Binding-site contacts:
Ligand atom O7 contacts residue ASN165 of chain 1.A at 3.8 Å.
Ligand atom C3 contacts residue ARG222 of chain 2.A at 4.2 Å.
Ligand atom C4 contacts residue ARG222 of chain 2.A at 4.2 Å.
Ligand atom C8 contacts residue PRO221 of chain 2.A at 4.2 Å (hydrophobic).
Ligand atom C5 contacts residue ASN165 of chain 1.A at 3.6 Å.
Ligand atom N2 contacts residue NAG1 of chain 1.C at 4.2 Å.
Ligand atom C3 contacts residue SER219 of chain 2.A at 4.0 Å.
Ligand atom C8 contacts residue NAG2 of chain 1.C at 4.0 Å.
Ligand atom O7 contacts residue NAG1 of chain 1.C at 3.1 Å (h-bond).
Ligand atom O3 contacts residue ASN225 of chain 2.A at 3.9 Å.
Ligand atom C8 contacts residue ARG222 of chain 2.A at 4.4 Å.
Ligand atom O7 contacts residue ARG222 of chain 2.A at 2.8 Å (salt-bridge).
Ligand atom O6 contacts residue ARG222 of chain 2.A at 3.2 Å (salt-bridge).
Ligand atom C3 contacts residue ASN165 of chain 1.A at 3.9 Å.
Ligand atom O5 contacts residue ARG222 of chain 2.A at 4.3 Å.
Ligand atom C8 contacts residue NAG1 of chain 1.C at 3.6 Å.
Ligand atom C6 contacts residue ARG222 of chain 2.A at 4.4 Å.
Ligand atom C7 contacts residue ASN165 of chain 1.A at 3.7 Å.
Ligand atom C2 contacts residue ASN165 of chain 1.A at 2.6 Å.
Ligand atom C2 contacts residue SER219 of chain 2.A at 4.0 Å.
Ligand atom O7 contacts residue PRO221 of chain 2.A at 3.6 Å.
Ligand atom C8 contacts residue ILE242 of chain 1.A at 3.7 Å (hydrophobic).
Ligand atom O5 contacts residue ASN165 of chain 1.A at 2.3 Å (h-bond).
Ligand atom C2 contacts residue ARG222 of chain 2.A at 4.1 Å.
Ligand atom O3 contacts residue ARG222 of chain 2.A at 3.6 Å.
Ligand atom N2 contacts residue SER219 of chain 2.A at 2.9 Å (h-bond).
Ligand atom C1 contacts residue ASN165 of chain 1.A at 1.4 Å.
Ligand atom C5 contacts residue LEU244 of chain 1.A at 4.3 Å (hydrophobic).
Ligand atom O5 contacts residue LEU244 of chain 1.A at 4.1 Å.
Ligand atom O7 contacts residue ARG220 of chain 2.A at 4.2 Å.
Ligand atom C7 contacts residue ARG222 of chain 2.A at 3.9 Å.
Ligand atom O3 contacts residue SER219 of chain 2.A at 4.2 Å.
Ligand atom O7 contacts residue NAG2 of chain 1.C at 4.4 Å.
Ligand atom C7 contacts residue SER219 of chain 2.A at 3.6 Å.
Ligand atom O6 contacts residue THR167 of chain 1.A at 4.5 Å.
Ligand atom C7 contacts residue NAG1 of chain 1.C at 3.4 Å.
Ligand atom C4 contacts residue ASN165 of chain 1.A at 4.2 Å.
Ligand atom N2 contacts residue ASN165 of chain 1.A at 3.1 Å (h-bond).
Ligand atom C7 contacts residue PRO221 of chain 2.A at 4.3 Å (hydrophobic).
Ligand atom C8 contacts residue SER219 of chain 2.A at 3.4 Å.

Sequence of chain 2.A:
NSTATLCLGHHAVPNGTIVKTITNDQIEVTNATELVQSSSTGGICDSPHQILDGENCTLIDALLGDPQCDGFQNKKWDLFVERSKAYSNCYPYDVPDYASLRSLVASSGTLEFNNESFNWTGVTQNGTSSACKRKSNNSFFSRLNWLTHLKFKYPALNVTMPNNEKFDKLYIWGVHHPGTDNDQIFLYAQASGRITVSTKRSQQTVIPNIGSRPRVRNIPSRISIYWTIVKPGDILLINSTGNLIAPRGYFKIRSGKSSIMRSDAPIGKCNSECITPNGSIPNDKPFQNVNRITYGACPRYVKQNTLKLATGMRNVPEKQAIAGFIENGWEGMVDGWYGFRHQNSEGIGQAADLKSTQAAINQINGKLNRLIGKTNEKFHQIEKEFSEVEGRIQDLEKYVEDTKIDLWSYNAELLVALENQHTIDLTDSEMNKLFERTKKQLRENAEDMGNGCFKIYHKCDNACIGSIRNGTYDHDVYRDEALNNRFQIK

A protein and the small-molecule ligand that binds it are described below.
Small molecule (SMILES): CC(=O)N[C@H]1[C@H](O[C@H]2[C@H](O)[C@@H](NC(C)=O)CO[C@@H]2CO)O[C@H](CO)[C@@H](O[C@H]2O[C@H](CO)[C@@H](O)[C@H](O)[C@@H]2O)[C@@H]1O

Sequence of chain 1.A:
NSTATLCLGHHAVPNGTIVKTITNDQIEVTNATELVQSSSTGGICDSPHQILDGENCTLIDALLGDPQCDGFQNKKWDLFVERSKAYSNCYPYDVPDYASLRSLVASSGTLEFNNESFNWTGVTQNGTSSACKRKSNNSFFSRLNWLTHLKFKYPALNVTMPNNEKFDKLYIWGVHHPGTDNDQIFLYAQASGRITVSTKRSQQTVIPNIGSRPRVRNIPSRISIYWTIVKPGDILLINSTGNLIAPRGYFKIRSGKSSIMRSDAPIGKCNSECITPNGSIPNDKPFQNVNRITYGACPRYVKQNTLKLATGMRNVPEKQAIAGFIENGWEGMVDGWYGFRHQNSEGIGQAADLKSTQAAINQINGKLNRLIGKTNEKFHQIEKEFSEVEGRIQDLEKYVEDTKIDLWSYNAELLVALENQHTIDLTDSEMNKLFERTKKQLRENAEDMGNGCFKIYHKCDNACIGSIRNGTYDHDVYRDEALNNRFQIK